Binding-site contacts:
Ligand atom O4 contacts residue HIS1098 of chain 1.A at 3.7 Å.
Ligand atom O6 contacts residue HIS1098 of chain 1.A at 4.4 Å.
Ligand atom C2 contacts residue HIS1098 of chain 1.A at 4.2 Å.
Ligand atom C1 contacts residue HIS1098 of chain 1.A at 3.7 Å.
Ligand atom O5 contacts residue HIS1098 of chain 1.A at 4.0 Å.
Ligand atom C8 contacts residue THR1097 of chain 1.A at 3.9 Å.
Ligand atom C1 contacts residue THR1097 of chain 1.A at 4.2 Å.
Ligand atom C5 contacts residue PHE1100 of chain 1.A at 4.1 Å (hydrophobic).
Ligand atom O5 contacts residue ASN1095 of chain 1.A at 2.4 Å (h-bond).
Ligand atom C8 contacts residue ASN1095 of chain 1.A at 3.2 Å.
Ligand atom O6 contacts residue PHE1100 of chain 1.A at 3.7 Å.
Ligand atom C3 contacts residue HIS1098 of chain 1.A at 3.6 Å.
Ligand atom C2 contacts residue THR1097 of chain 1.A at 4.2 Å.
Ligand atom N2 contacts residue ASN1095 of chain 1.A at 2.9 Å (h-bond).
Ligand atom C2 contacts residue ASN1095 of chain 1.A at 2.5 Å.
Ligand atom O7 contacts residue ASN1095 of chain 1.A at 2.9 Å (h-bond).
Ligand atom O5 contacts residue PHE1100 of chain 1.A at 3.9 Å.
Ligand atom C6 contacts residue PHE1100 of chain 1.A at 3.7 Å (hydrophobic).
Ligand atom C5 contacts residue ASN1095 of chain 1.A at 3.7 Å.
Ligand atom N2 contacts residue THR1097 of chain 1.A at 3.7 Å.
Ligand atom C6 contacts residue HIS1098 of chain 1.A at 4.5 Å.
Ligand atom C3 contacts residue THR1097 of chain 1.A at 4.2 Å.
Ligand atom C4 contacts residue HIS1098 of chain 1.A at 3.9 Å.
Ligand atom C1 contacts residue ASN1095 of chain 1.A at 1.4 Å.
Ligand atom C3 contacts residue ASN1095 of chain 1.A at 3.8 Å.
Ligand atom C7 contacts residue ASN1095 of chain 1.A at 3.1 Å.
Ligand atom C5 contacts residue HIS1098 of chain 1.A at 3.4 Å.
Ligand atom C4 contacts residue ASN1095 of chain 1.A at 4.2 Å.

Sequence of chain 1.A:
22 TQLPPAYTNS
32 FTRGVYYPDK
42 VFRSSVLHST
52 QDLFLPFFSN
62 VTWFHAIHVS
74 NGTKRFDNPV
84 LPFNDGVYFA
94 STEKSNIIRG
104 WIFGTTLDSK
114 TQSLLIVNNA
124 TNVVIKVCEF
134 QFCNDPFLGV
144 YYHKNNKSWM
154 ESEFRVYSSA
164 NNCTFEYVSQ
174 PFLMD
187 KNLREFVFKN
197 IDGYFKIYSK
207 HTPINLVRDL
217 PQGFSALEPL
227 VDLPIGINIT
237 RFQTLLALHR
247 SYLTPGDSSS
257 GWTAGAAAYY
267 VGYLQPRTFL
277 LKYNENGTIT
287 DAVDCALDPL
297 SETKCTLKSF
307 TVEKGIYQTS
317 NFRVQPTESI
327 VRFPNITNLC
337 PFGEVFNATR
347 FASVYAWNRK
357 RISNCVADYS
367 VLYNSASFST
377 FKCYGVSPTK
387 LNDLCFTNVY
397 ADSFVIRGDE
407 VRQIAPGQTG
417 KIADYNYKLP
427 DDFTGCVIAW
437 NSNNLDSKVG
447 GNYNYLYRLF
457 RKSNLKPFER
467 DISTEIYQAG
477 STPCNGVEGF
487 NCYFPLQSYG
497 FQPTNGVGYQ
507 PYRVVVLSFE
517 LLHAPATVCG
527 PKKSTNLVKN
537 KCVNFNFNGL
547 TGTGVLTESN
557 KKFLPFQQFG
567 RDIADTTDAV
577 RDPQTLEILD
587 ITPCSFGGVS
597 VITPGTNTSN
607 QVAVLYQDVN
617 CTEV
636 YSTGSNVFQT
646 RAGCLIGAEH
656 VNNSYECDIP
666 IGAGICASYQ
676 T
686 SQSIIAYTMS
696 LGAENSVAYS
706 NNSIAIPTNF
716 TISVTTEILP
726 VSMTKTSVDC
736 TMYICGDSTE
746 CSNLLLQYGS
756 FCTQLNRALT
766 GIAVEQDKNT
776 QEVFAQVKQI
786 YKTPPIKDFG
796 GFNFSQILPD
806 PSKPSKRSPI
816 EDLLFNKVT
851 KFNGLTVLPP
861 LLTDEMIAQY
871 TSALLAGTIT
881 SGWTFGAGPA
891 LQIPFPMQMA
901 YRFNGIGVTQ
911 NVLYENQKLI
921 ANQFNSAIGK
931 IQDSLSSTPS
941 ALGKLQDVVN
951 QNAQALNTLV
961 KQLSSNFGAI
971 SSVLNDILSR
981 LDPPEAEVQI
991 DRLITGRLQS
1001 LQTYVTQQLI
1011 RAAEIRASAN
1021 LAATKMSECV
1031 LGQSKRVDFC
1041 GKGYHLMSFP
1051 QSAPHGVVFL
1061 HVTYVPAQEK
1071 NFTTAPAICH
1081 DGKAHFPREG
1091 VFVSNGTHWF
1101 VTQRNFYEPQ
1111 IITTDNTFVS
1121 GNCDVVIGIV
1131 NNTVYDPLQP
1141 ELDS

This small molecule binds to this protein.
Small molecule (SMILES): CC(=O)N[C@@H]1[C@@H](O)[C@H](O)[C@@H](CO)O[C@H]1O